This protein binds this small molecule.
Small molecule (SMILES): CC(=O)N[C@@H]1[C@@H](O)[C@H](O)[C@@H](CO)O[C@H]1O

Binding-site contacts:
Ligand atom C7 contacts residue GLU123 of chain 1.B at 4.4 Å.
Ligand atom C7 contacts residue ASN126 of chain 1.B at 3.3 Å.
Ligand atom C8 contacts residue SER125 of chain 1.B at 3.8 Å.
Ligand atom O5 contacts residue ASN126 of chain 1.B at 2.5 Å (h-bond).
Ligand atom O7 contacts residue ASN126 of chain 1.B at 3.5 Å (h-bond).
Ligand atom C8 contacts residue LYS122 of chain 1.B at 3.3 Å.
Ligand atom C1 contacts residue ASN126 of chain 1.B at 1.5 Å.
Ligand atom C5 contacts residue ASN126 of chain 1.B at 3.8 Å.
Ligand atom C3 contacts residue ASN126 of chain 1.B at 3.9 Å.
Ligand atom C8 contacts residue GLU123 of chain 1.B at 3.1 Å.
Ligand atom C4 contacts residue ASN126 of chain 1.B at 4.4 Å.
Ligand atom C8 contacts residue ASN126 of chain 1.B at 3.8 Å.
Ligand atom C2 contacts residue ASN126 of chain 1.B at 2.5 Å.
Ligand atom C8 contacts residue ILE124 of chain 1.B at 4.4 Å (hydrophobic).
Ligand atom N2 contacts residue ASN126 of chain 1.B at 2.9 Å (h-bond).

Sequence of chain 1.B:
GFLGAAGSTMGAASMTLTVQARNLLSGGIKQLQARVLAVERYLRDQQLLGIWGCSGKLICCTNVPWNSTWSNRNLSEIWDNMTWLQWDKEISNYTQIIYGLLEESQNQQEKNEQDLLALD